Binding-site contacts:
Ligand atom C3 contacts residue ARG157 of chain 5.B at 3.7 Å.
Ligand atom C6 contacts residue HIS155 of chain 5.B at 3.4 Å.
Ligand atom O5 contacts residue ARG157 of chain 5.B at 3.8 Å.
Ligand atom OAH contacts residue ARG157 of chain 5.B at 3.1 Å (salt-bridge).
Ligand atom C3 contacts residue ALA158 of chain 5.B at 4.0 Å (hydrophobic).
Ligand atom SAG contacts residue ARG157 of chain 5.B at 3.6 Å (salt-bridge).
Ligand atom OAF contacts residue ALA158 of chain 5.B at 3.3 Å.
Ligand atom C2 contacts residue ALA158 of chain 5.B at 3.7 Å (hydrophobic).
Ligand atom O4 contacts residue LYS156 of chain 5.B at 3.5 Å.
Ligand atom O6B contacts residue LYS156 of chain 5.B at 3.3 Å.
Ligand atom O6B contacts residue HIS94 of chain 5.B at 4.0 Å.
Ligand atom OAF contacts residue THR4 of chain 5.B at 2.9 Å (h-bond).
Ligand atom O6A contacts residue LEU62 of chain 5.B at 3.4 Å.
Ligand atom C4 contacts residue LYS156 of chain 5.B at 4.0 Å.
Ligand atom OAF contacts residue ARG157 of chain 5.B at 2.8 Å (salt-bridge).
Ligand atom O4 contacts residue HIS155 of chain 5.B at 3.5 Å (h-bond).
Ligand atom O6B contacts residue LEU62 of chain 5.B at 4.0 Å.
Ligand atom O6A contacts residue SER93 of chain 5.B at 3.2 Å.
Ligand atom SAG contacts residue THR4 of chain 5.B at 3.9 Å.
Ligand atom C5 contacts residue LEU62 of chain 5.B at 3.8 Å (hydrophobic).
Ligand atom O6A contacts residue HIS155 of chain 5.B at 3.8 Å.
Ligand atom O6B contacts residue ARG157 of chain 5.B at 3.3 Å (salt-bridge).
Ligand atom O5B contacts residue LYS156 of chain 5.B at 3.3 Å.
Ligand atom O6A contacts residue HIS94 of chain 5.B at 3.2 Å (h-bond).
Ligand atom OAH contacts residue THR4 of chain 5.B at 3.7 Å.
Ligand atom O3 contacts residue LYS156 of chain 5.B at 3.0 Å.
Ligand atom C3 contacts residue LYS156 of chain 5.B at 4.0 Å.
Ligand atom C5 contacts residue HIS155 of chain 5.B at 4.0 Å.
Ligand atom C6 contacts residue LEU62 of chain 5.B at 3.5 Å (hydrophobic).
Ligand atom O3 contacts residue ARG157 of chain 5.B at 3.3 Å (salt-bridge).
Ligand atom O5 contacts residue LYS156 of chain 5.B at 3.4 Å.
Ligand atom OBI contacts residue LYS156 of chain 5.B at 4.0 Å.
Ligand atom OAH contacts residue LEU2 of chain 5.B at 2.8 Å (h-bond).
Ligand atom O6B contacts residue HIS155 of chain 5.B at 3.3 Å (h-bond).
Ligand atom OAH contacts residue ASP3 of chain 5.B at 4.0 Å.
Ligand atom O4 contacts residue SER93 of chain 5.B at 3.0 Å (h-bond).
Ligand atom O3 contacts residue ALA158 of chain 5.B at 3.0 Å (h-bond).
Ligand atom C6 contacts residue HIS94 of chain 5.B at 3.9 Å.
Ligand atom C6 contacts residue SER93 of chain 5.B at 4.0 Å.
Ligand atom O5 contacts residue HIS155 of chain 5.B at 3.6 Å.

Sequence of chain 5.B:
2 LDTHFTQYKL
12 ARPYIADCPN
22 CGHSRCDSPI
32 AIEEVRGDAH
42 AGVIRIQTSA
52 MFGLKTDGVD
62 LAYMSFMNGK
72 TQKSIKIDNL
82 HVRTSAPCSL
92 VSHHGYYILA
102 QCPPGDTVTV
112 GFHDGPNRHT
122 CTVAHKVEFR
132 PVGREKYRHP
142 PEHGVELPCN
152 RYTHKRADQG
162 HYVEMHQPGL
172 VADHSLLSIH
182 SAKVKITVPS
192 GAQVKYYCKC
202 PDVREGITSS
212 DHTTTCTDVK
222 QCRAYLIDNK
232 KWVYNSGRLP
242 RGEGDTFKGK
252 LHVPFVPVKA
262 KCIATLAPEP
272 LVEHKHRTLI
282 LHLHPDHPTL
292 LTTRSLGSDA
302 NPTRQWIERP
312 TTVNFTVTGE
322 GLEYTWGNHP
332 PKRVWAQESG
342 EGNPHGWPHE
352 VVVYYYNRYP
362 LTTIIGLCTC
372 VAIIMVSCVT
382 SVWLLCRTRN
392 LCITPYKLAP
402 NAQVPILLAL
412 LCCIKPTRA

This protein binds this small molecule.
Small molecule (SMILES): O=C(O)[C@@H]1O[C@H](O[C@H]2[C@@H](OS(=O)(=O)O)O[C@@H](O)[C@H](NS(=O)(=O)O)[C@H]2O)[C@@H](OS(=O)(=O)O)[C@H](O)[C@@H]1O